Sequence of chain 1.B:
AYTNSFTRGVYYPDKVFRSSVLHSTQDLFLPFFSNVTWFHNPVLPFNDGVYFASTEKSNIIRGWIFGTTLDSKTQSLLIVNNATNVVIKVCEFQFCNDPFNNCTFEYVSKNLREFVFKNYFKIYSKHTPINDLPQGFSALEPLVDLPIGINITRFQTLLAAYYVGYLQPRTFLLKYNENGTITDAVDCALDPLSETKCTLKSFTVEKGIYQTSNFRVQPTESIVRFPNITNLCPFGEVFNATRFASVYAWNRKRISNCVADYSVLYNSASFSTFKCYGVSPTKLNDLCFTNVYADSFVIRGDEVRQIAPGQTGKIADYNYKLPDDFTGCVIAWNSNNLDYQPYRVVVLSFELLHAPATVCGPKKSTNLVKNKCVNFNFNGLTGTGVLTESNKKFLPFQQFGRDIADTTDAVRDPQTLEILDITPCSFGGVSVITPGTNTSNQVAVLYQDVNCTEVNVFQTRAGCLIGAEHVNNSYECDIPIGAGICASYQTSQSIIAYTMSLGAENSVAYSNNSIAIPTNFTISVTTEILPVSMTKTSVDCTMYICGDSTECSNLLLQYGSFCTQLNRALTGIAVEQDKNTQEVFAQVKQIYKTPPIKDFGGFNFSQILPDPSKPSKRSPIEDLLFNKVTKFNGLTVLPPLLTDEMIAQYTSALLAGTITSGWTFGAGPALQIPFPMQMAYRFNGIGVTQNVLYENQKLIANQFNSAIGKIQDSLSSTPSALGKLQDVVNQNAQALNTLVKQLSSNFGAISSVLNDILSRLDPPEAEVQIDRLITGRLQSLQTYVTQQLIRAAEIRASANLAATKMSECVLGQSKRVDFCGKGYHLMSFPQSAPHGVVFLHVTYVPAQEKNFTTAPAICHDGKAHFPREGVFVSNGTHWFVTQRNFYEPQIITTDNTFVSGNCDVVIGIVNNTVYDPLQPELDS

This protein binds this small molecule.
Small molecule (SMILES): CC(=O)N[C@@H]1[C@@H](O)[C@H](O)[C@@H](CO)O[C@H]1O

Binding-site contacts:
Ligand atom C2 contacts residue ASN1074 of chain 1.A at 2.5 Å.
Ligand atom C5 contacts residue ASN1074 of chain 1.A at 3.6 Å.
Ligand atom C8 contacts residue GLU1072 of chain 1.A at 3.2 Å.
Ligand atom O7 contacts residue ASN1074 of chain 1.A at 4.0 Å.
Ligand atom O5 contacts residue ALA706 of chain 1.A at 4.2 Å.
Ligand atom C8 contacts residue ASN1074 of chain 1.A at 4.2 Å.
Ligand atom N2 contacts residue ASN1074 of chain 1.A at 3.0 Å (h-bond).
Ligand atom C4 contacts residue ASN1074 of chain 1.A at 4.2 Å.
Ligand atom C6 contacts residue ALA706 of chain 1.A at 3.9 Å (hydrophobic).
Ligand atom C5 contacts residue ALA706 of chain 1.A at 3.6 Å (hydrophobic).
Ligand atom C7 contacts residue ASN1074 of chain 1.A at 3.7 Å.
Ligand atom C8 contacts residue LYS1073 of chain 1.A at 4.2 Å.
Ligand atom C1 contacts residue ASN1074 of chain 1.A at 1.4 Å.
Ligand atom O5 contacts residue ASN1074 of chain 1.A at 2.3 Å (h-bond).
Ligand atom O6 contacts residue ALA706 of chain 1.A at 3.2 Å.
Ligand atom C1 contacts residue GLN895 of chain 1.B at 4.3 Å.
Ligand atom C3 contacts residue ASN1074 of chain 1.A at 3.8 Å.

Sequence of chain 1.A:
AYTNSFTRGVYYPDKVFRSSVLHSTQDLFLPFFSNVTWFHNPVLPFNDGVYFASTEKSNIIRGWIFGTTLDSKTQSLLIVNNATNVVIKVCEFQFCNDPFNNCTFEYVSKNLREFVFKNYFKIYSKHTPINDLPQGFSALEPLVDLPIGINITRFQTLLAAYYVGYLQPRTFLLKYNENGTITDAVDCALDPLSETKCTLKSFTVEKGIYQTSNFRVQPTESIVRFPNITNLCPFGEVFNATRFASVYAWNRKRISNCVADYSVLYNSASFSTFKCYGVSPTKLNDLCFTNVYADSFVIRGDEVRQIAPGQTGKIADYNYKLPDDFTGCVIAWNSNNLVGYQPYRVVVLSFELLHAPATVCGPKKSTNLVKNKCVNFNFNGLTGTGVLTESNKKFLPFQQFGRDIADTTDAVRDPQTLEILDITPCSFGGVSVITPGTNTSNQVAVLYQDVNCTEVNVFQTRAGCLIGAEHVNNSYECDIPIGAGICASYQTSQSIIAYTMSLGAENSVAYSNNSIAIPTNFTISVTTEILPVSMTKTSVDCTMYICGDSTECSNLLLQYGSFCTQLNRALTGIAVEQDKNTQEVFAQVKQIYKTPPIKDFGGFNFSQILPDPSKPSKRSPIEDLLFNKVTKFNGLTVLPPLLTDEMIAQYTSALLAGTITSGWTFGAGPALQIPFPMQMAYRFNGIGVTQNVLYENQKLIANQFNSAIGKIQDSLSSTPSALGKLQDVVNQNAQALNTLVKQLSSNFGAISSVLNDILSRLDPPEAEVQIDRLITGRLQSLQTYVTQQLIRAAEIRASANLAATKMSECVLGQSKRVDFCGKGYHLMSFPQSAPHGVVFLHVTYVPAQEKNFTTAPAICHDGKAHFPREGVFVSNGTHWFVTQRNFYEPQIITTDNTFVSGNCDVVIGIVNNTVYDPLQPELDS